Binding-site contacts:
Ligand atom O6 contacts residue PRO180 of chain 1.B at 4.4 Å.
Ligand atom C2 contacts residue ASN181 of chain 1.B at 3.9 Å.
Ligand atom C5 contacts residue GLN183 of chain 1.B at 4.3 Å.
Ligand atom C2 contacts residue ASN305 of chain 1.B at 2.5 Å.
Ligand atom O5 contacts residue ASN305 of chain 1.B at 2.3 Å (h-bond).
Ligand atom O7 contacts residue ASN305 of chain 1.B at 3.5 Å (h-bond).
Ligand atom C5 contacts residue ASN181 of chain 1.B at 4.0 Å.
Ligand atom C6 contacts residue ILE182 of chain 1.B at 4.1 Å (hydrophobic).
Ligand atom O6 contacts residue GLN183 of chain 1.B at 4.2 Å.
Ligand atom C1 contacts residue ASN181 of chain 1.B at 4.1 Å.
Ligand atom O6 contacts residue ILE182 of chain 1.B at 3.5 Å.
Ligand atom C5 contacts residue ASN305 of chain 1.B at 3.6 Å.
Ligand atom O5 contacts residue ILE182 of chain 1.B at 4.0 Å.
Ligand atom C1 contacts residue ASN305 of chain 1.B at 1.4 Å.
Ligand atom C4 contacts residue ASN305 of chain 1.B at 4.2 Å.
Ligand atom C7 contacts residue ASN305 of chain 1.B at 3.4 Å.
Ligand atom N2 contacts residue ASN305 of chain 1.B at 3.0 Å (h-bond).
Ligand atom O5 contacts residue ASN181 of chain 1.B at 3.2 Å (h-bond).
Ligand atom C3 contacts residue ASN305 of chain 1.B at 3.8 Å.
Ligand atom C6 contacts residue ASN181 of chain 1.B at 3.8 Å.
Ligand atom O6 contacts residue ASN181 of chain 1.B at 2.9 Å (h-bond).
Ligand atom C4 contacts residue ASN181 of chain 1.B at 4.4 Å.
Ligand atom C6 contacts residue GLN183 of chain 1.B at 3.9 Å.
Ligand atom C7 contacts residue ASN181 of chain 1.B at 4.3 Å.
Ligand atom O5 contacts residue GLN183 of chain 1.B at 4.0 Å.
Ligand atom O7 contacts residue ASN181 of chain 1.B at 3.2 Å (h-bond).

This protein binds this small molecule.
Small molecule (SMILES): CC(=O)N[C@H]1[C@H](O[C@H]2[C@H](O)[C@@H](NC(C)=O)CO[C@@H]2CO)O[C@H](CO)[C@@H](O[C@@H]2O[C@H](CO[C@H]3O[C@H](CO)[C@@H](O)[C@H](O)[C@@H]3O)[C@@H](O)[C@H](O)[C@@H]2O)[C@@H]1O

Sequence of chain 1.B:
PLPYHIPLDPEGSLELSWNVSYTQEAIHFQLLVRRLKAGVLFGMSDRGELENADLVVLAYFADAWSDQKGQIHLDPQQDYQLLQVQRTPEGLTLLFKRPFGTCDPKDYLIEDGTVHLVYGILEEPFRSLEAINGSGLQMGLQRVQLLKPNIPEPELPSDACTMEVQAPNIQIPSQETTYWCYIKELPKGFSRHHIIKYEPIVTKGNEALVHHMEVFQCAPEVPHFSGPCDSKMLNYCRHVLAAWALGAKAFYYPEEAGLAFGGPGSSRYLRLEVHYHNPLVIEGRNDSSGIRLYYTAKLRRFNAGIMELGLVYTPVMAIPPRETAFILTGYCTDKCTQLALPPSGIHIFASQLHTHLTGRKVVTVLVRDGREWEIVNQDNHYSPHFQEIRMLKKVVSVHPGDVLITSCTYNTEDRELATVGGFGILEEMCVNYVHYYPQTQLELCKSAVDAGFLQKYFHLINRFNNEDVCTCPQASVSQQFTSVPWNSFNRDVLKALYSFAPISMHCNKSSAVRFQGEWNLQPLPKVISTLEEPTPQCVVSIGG